The protein below binds the small molecule below.
Small molecule (SMILES): C=CCOC(=O)C1=CS[C@@H]([C@H](C=O)[C@@H](C)OC(C)=O)N1

Binding-site contacts:
Ligand atom C15 contacts residue SER15 of chain 1.C at 3.6 Å.
Ligand atom N4 contacts residue TYR68 of chain 1.C at 3.7 Å.
Ligand atom C18 contacts residue ILE69 of chain 1.C at 4.0 Å (hydrophobic).
Ligand atom C16 contacts residue ILE11 of chain 1.C at 3.9 Å (hydrophobic).
Ligand atom C5 contacts residue SER15 of chain 1.C at 3.4 Å.
Ligand atom C16 contacts residue SER13 of chain 1.C at 3.8 Å.
Ligand atom O19 contacts residue ASP67 of chain 1.C at 3.6 Å (salt-bridge).
Ligand atom C6 contacts residue ILE69 of chain 1.C at 3.5 Å (hydrophobic).
Ligand atom C5 contacts residue TYR68 of chain 1.C at 3.9 Å (hydrophobic).
Ligand atom C6 contacts residue LYS70 of chain 1.C at 3.9 Å.
Ligand atom C9 contacts residue ALA204 of chain 1.C at 3.8 Å (hydrophobic).
Ligand atom O8 contacts residue SER15 of chain 1.C at 2.2 Å (h-bond).
Ligand atom C3 contacts residue TYR68 of chain 1.C at 3.9 Å (hydrophobic).
Ligand atom O10 contacts residue SER15 of chain 1.C at 3.8 Å.
Ligand atom C3 contacts residue LYS70 of chain 1.C at 3.7 Å.
Ligand atom O10 contacts residue ALA204 of chain 1.C at 2.7 Å (h-bond).
Ligand atom C14 contacts residue TYR68 of chain 1.C at 4.0 Å (hydrophobic).
Ligand atom O8 contacts residue GLY14 of chain 1.C at 3.9 Å.
Ligand atom C9 contacts residue SER15 of chain 1.C at 3.9 Å.
Ligand atom C12 contacts residue TYR68 of chain 1.C at 3.7 Å (hydrophobic).
Ligand atom O19 contacts residue ILE69 of chain 1.C at 3.6 Å.
Ligand atom C3 contacts residue SER15 of chain 1.C at 3.5 Å.
Ligand atom N4 contacts residue LYS70 of chain 1.C at 2.9 Å (salt-bridge).
Ligand atom C20 contacts residue ILE11 of chain 1.C at 3.3 Å (hydrophobic).
Ligand atom C16 contacts residue SER15 of chain 1.C at 3.8 Å.
Ligand atom N4 contacts residue SER15 of chain 1.C at 3.0 Å (h-bond).
Ligand atom C6 contacts residue SER15 of chain 1.C at 2.5 Å.
Ligand atom O17 contacts residue ILE69 of chain 1.C at 3.5 Å (h-bond).
Ligand atom C2 contacts residue SER13 of chain 1.C at 3.9 Å.
Ligand atom C20 contacts residue PRO12 of chain 1.C at 3.1 Å (hydrophobic).
Ligand atom C9 contacts residue LYS70 of chain 1.C at 3.6 Å.
Ligand atom C12 contacts residue ALA204 of chain 1.C at 3.5 Å (hydrophobic).
Ligand atom C16 contacts residue MET16 of chain 1.C at 4.0 Å (hydrophobic).
Ligand atom O8 contacts residue SER13 of chain 1.C at 3.0 Å.
Ligand atom S1 contacts residue TYR68 of chain 1.C at 4.0 Å.
Ligand atom C7 contacts residue SER15 of chain 1.C at 1.3 Å.
Ligand atom O10 contacts residue LYS70 of chain 1.C at 2.9 Å (salt-bridge).
Ligand atom O10 contacts residue SER203 of chain 1.C at 3.6 Å.
Ligand atom S1 contacts residue SER13 of chain 1.C at 3.9 Å.
Ligand atom C7 contacts residue LYS70 of chain 1.C at 3.6 Å.

Sequence of chain 1.C:
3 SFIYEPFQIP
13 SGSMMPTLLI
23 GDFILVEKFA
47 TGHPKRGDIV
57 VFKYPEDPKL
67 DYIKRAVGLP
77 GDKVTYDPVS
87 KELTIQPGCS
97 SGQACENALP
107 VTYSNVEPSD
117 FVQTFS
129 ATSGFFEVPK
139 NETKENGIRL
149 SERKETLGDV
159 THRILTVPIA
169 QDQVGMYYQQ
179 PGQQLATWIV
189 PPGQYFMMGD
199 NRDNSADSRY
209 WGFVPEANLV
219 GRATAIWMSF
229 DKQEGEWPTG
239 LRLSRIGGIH